Sequence of chain 1.C:
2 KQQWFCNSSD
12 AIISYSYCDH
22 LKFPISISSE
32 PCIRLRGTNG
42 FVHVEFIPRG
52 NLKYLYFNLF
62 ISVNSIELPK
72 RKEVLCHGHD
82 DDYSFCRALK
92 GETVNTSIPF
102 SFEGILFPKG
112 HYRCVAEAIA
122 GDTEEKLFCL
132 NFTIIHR

This small molecule binds to this protein.
Small molecule (SMILES): CC(=O)N[C@@H]1[C@@H](O)[C@H](O)[C@@H](CO)O[C@H]1O

Binding-site contacts:
Ligand atom C3 contacts residue ASN467 of chain 1.A at 3.8 Å.
Ligand atom C4 contacts residue ASN467 of chain 1.A at 4.3 Å.
Ligand atom O7 contacts residue LEU441 of chain 1.A at 3.6 Å.
Ligand atom N2 contacts residue LEU441 of chain 1.A at 3.8 Å.
Ligand atom C1 contacts residue ASN467 of chain 1.A at 1.5 Å.
Ligand atom C2 contacts residue ASN467 of chain 1.A at 2.6 Å.
Ligand atom C5 contacts residue ASN467 of chain 1.A at 3.7 Å.
Ligand atom N2 contacts residue ASN467 of chain 1.A at 2.8 Å (h-bond).
Ligand atom C7 contacts residue ASN467 of chain 1.A at 4.0 Å.
Ligand atom O5 contacts residue ASN467 of chain 1.A at 2.5 Å (h-bond).
Ligand atom C7 contacts residue LEU441 of chain 1.A at 4.1 Å (hydrophobic).
Ligand atom O3 contacts residue ASN65 of chain 1.C at 4.2 Å.

Sequence of chain 1.A:
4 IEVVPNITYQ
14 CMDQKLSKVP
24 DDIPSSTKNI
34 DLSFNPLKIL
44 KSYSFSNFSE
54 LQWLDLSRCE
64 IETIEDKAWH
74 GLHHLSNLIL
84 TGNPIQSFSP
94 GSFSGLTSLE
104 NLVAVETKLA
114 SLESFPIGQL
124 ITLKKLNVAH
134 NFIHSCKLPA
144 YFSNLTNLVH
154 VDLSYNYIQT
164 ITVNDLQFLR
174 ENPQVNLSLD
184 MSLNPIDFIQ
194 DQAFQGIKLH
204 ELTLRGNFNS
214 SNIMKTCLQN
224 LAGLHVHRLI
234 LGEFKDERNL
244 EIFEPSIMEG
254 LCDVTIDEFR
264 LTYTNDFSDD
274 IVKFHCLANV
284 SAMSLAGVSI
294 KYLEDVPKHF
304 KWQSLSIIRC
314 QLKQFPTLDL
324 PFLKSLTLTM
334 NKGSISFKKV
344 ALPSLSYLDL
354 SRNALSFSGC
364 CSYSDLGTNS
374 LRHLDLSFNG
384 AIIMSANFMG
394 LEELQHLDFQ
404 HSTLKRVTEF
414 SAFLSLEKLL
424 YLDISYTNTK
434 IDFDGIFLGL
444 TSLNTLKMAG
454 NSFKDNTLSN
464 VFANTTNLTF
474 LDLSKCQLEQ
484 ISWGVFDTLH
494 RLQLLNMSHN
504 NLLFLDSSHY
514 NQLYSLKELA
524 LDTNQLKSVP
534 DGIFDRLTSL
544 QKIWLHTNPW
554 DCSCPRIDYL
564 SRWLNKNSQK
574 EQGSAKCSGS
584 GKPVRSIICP